Binding-site contacts:
Ligand atom CH3 contacts residue THR190 of chain 2.A at 3.4 Å.
Ligand atom NH2 contacts residue ASN142 of chain 2.A at 3.5 Å.
Ligand atom N contacts residue CYS145 of chain 2.A at 3.0 Å (h-bond).
Ligand atom C contacts residue MET165 of chain 2.A at 4.0 Å (hydrophobic).
Ligand atom CZ contacts residue ASN142 of chain 2.A at 3.7 Å.
Ligand atom CD1 contacts residue ASP187 of chain 2.A at 3.8 Å.
Ligand atom N contacts residue GLU166 of chain 2.A at 3.0 Å (salt-bridge).
Ligand atom CA contacts residue CYS145 of chain 2.A at 2.6 Å (hydrophobic).
Ligand atom C contacts residue CYS145 of chain 2.A at 1.7 Å (hydrophobic).
Ligand atom N contacts residue HIS41 of chain 2.A at 3.8 Å.
Ligand atom C contacts residue HIS164 of chain 2.A at 4.1 Å.
Ligand atom O contacts residue CYS145 of chain 2.A at 2.6 Å (h-bond).
Ligand atom CA contacts residue HIS164 of chain 2.A at 4.0 Å.
Ligand atom CD2 contacts residue ASP187 of chain 2.A at 3.7 Å.
Ligand atom CA contacts residue HIS164 of chain 2.A at 3.6 Å.
Ligand atom CD1 contacts residue MET49 of chain 2.A at 3.7 Å (hydrophobic).
Ligand atom C contacts residue HIS164 of chain 2.A at 3.8 Å.
Ligand atom CB contacts residue GLU166 of chain 2.A at 3.7 Å.
Ligand atom C contacts residue GLU166 of chain 2.A at 3.8 Å.
Ligand atom CD2 contacts residue MET165 of chain 2.A at 4.0 Å (hydrophobic).
Ligand atom CB contacts residue CYS145 of chain 2.A at 3.0 Å (hydrophobic).
Ligand atom CD2 contacts residue GLU166 of chain 2.A at 4.1 Å.
Ligand atom O contacts residue GLU166 of chain 2.A at 2.9 Å (salt-bridge).
Ligand atom O contacts residue HIS41 of chain 2.A at 2.8 Å (h-bond).
Ligand atom CD contacts residue GLU166 of chain 2.A at 3.6 Å.
Ligand atom CD2 contacts residue ARG188 of chain 2.A at 3.8 Å.
Ligand atom O contacts residue MET165 of chain 2.A at 3.1 Å.
Ligand atom C contacts residue GLU166 of chain 2.A at 4.0 Å.
Ligand atom N contacts residue HIS164 of chain 2.A at 3.0 Å (h-bond).
Ligand atom NE contacts residue ASN142 of chain 2.A at 3.7 Å.
Ligand atom CH3 contacts residue GLU166 of chain 2.A at 3.8 Å.
Ligand atom CH3 contacts residue MET165 of chain 2.A at 3.7 Å (hydrophobic).
Ligand atom CD1 contacts residue HIS41 of chain 2.A at 3.7 Å.
Ligand atom CB contacts residue HIS41 of chain 2.A at 3.9 Å.
Ligand atom NH1 contacts residue ASN142 of chain 2.A at 3.9 Å.
Ligand atom CD1 contacts residue TYR54 of chain 2.A at 3.7 Å (hydrophobic).
Ligand atom O contacts residue GLN189 of chain 2.A at 3.3 Å.
Ligand atom CA contacts residue GLU166 of chain 2.A at 3.8 Å.
Ligand atom O contacts residue THR190 of chain 2.A at 4.0 Å.
Ligand atom C contacts residue HIS41 of chain 2.A at 3.5 Å.

The small molecule below binds the protein below.
Small molecule (SMILES): CC(=O)N[C@@H](CC(C)C)C(=O)N[C@@H](CC(C)C)C(=O)N[C@H](C=O)CCCN=C(N)N

Sequence of chain 2.A:
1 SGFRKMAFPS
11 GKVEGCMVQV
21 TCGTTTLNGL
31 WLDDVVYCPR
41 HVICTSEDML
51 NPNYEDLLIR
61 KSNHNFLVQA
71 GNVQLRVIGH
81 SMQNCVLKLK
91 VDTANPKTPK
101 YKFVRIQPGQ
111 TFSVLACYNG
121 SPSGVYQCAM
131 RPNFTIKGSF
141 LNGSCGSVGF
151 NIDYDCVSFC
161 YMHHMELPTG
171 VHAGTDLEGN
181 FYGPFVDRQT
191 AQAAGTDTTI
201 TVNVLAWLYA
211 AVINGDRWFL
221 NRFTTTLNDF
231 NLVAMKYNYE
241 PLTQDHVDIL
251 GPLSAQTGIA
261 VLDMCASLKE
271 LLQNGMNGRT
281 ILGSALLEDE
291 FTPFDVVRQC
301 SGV